This protein binds this small molecule.
Small molecule (SMILES): O=c1ccn([C@@H]2O[C@H](CO[P](=O)(O)O[P](=O)(O)O[C@H]3O[C@H](CO)[C@H](O)[C@H](O)[C@H]3O)[C@@H](O)[C@H]2O)c(=O)[nH]1

Binding-site contacts:
Ligand atom O2 contacts residue THR180 of chain 1.I at 3.4 Å (h-bond).
Ligand atom O2D contacts residue THR180 of chain 1.I at 2.8 Å (h-bond).
Ligand atom O2D contacts residue TRP184 of chain 1.I at 3.5 Å (h-bond).
Ligand atom O4 contacts residue ILE122 of chain 1.I at 3.6 Å.
Ligand atom O3' contacts residue ARG198 of chain 1.I at 3.0 Å (salt-bridge).
Ligand atom O2 contacts residue PHE175 of chain 1.I at 3.4 Å (h-bond).
Ligand atom O3B contacts residue ARG305 of chain 1.I at 2.9 Å (salt-bridge).
Ligand atom C1' contacts residue FAD1 of chain 1.BA at 3.3 Å.
Ligand atom C4 contacts residue ASN296 of chain 1.I at 3.5 Å.
Ligand atom O6' contacts residue HIS109 of chain 1.I at 3.5 Å.
Ligand atom C2' contacts residue FAD1 of chain 1.BA at 3.4 Å.
Ligand atom O6' contacts residue FAD1 of chain 1.BA at 3.6 Å (h-bond).
Ligand atom C5' contacts residue ARG305 of chain 1.I at 3.2 Å.
Ligand atom O2B contacts residue TYR335 of chain 1.I at 3.6 Å.
Ligand atom O5' contacts residue ARG305 of chain 1.I at 3.2 Å (salt-bridge).
Ligand atom N3 contacts residue PHE175 of chain 1.I at 2.9 Å (h-bond).
Ligand atom O2A contacts residue ARG198 of chain 1.I at 3.0 Å (salt-bridge).
Ligand atom O6' contacts residue ILE86 of chain 1.I at 3.1 Å.
Ligand atom N3 contacts residue TYR179 of chain 1.I at 3.4 Å.
Ligand atom C5 contacts residue ASN296 of chain 1.I at 3.5 Å.
Ligand atom C5 contacts residue TYR209 of chain 1.I at 3.5 Å (hydrophobic).
Ligand atom O4' contacts residue FAD1 of chain 1.BA at 3.1 Å (h-bond).
Ligand atom O2 contacts residue TYR179 of chain 1.I at 3.4 Å.
Ligand atom PB contacts residue TYR370 of chain 1.I at 3.4 Å.
Ligand atom O2B contacts residue ARG198 of chain 1.I at 3.5 Å (salt-bridge).
Ligand atom O4 contacts residue ASN296 of chain 1.I at 2.9 Å (h-bond).
Ligand atom O5' contacts residue FAD1 of chain 1.BA at 3.5 Å (h-bond).
Ligand atom O2' contacts residue ARG198 of chain 1.I at 2.9 Å (salt-bridge).
Ligand atom C2 contacts residue TYR179 of chain 1.I at 3.5 Å (hydrophobic).
Ligand atom O4' contacts residue PHE210 of chain 1.I at 2.8 Å.
Ligand atom C2D contacts residue THR180 of chain 1.I at 3.5 Å.
Ligand atom C2 contacts residue PHE176 of chain 1.I at 3.6 Å (hydrophobic).
Ligand atom O2 contacts residue PHE176 of chain 1.I at 3.1 Å.
Ligand atom O3A contacts residue TYR370 of chain 1.I at 3.5 Å (h-bond).
Ligand atom O2B contacts residue TYR370 of chain 1.I at 2.6 Å (h-bond).
Ligand atom O1B contacts residue TYR335 of chain 1.I at 2.7 Å (h-bond).
Ligand atom O3D contacts residue TRP184 of chain 1.I at 3.0 Å (h-bond).
Ligand atom O1B contacts residue ARG305 of chain 1.I at 3.4 Å (salt-bridge).
Ligand atom O1A contacts residue TYR209 of chain 1.I at 2.7 Å (h-bond).
Ligand atom C3' contacts residue ARG198 of chain 1.I at 3.6 Å.

Sequence of chain 1.I:
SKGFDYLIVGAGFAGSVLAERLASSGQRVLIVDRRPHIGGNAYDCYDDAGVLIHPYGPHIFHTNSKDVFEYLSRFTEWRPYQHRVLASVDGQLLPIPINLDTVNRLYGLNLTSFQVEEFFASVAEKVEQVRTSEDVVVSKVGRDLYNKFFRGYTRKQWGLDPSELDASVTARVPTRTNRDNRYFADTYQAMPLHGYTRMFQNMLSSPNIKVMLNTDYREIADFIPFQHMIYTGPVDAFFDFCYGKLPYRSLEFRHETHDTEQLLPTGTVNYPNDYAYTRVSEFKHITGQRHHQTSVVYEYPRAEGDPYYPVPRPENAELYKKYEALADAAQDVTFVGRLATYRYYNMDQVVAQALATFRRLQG